Sequence of chain 1.A:
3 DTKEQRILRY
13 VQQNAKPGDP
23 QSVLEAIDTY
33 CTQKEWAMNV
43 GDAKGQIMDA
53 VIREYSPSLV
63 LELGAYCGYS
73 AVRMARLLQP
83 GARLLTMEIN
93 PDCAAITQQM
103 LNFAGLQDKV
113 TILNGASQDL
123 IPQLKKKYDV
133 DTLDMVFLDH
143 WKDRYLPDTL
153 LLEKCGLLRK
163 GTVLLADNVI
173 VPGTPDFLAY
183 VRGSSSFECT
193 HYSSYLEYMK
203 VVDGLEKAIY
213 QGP

Binding-site contacts:
Ligand atom O13 contacts residue GLN120 of chain 1.A at 3.2 Å (h-bond).
Ligand atom C6 contacts residue SER119 of chain 1.A at 3.7 Å.
Ligand atom N8 contacts residue GLU90 of chain 1.A at 2.8 Å (salt-bridge).
Ligand atom C11 contacts residue GLN120 of chain 1.A at 3.4 Å.
Ligand atom N7 contacts residue ILE91 of chain 1.A at 3.3 Å (h-bond).
Ligand atom N2 contacts residue ALA118 of chain 1.A at 3.7 Å.
Ligand atom C20 contacts residue TRP143 of chain 1.A at 3.9 Å (hydrophobic).
Ligand atom C16 contacts residue GLU90 of chain 1.A at 3.9 Å.
Ligand atom S4 contacts residue TRP143 of chain 1.A at 3.4 Å.
Ligand atom C9 contacts residue TRP143 of chain 1.A at 3.7 Å (hydrophobic).
Ligand atom C5 contacts residue HIS142 of chain 1.A at 3.6 Å.
Ligand atom C12 contacts residue TRP143 of chain 1.A at 3.9 Å (hydrophobic).
Ligand atom C12 contacts residue GLN120 of chain 1.A at 3.6 Å.
Ligand atom C16 contacts residue GLY117 of chain 1.A at 3.5 Å.
Ligand atom O13 contacts residue ALA118 of chain 1.A at 3.1 Å.
Ligand atom C10 contacts residue TYR68 of chain 1.A at 3.7 Å (hydrophobic).
Ligand atom C11 contacts residue TRP143 of chain 1.A at 3.3 Å (hydrophobic).
Ligand atom O13 contacts residue ILE91 of chain 1.A at 3.3 Å.
Ligand atom C19 contacts residue ILE91 of chain 1.A at 3.3 Å (hydrophobic).
Ligand atom C16 contacts residue ILE91 of chain 1.A at 3.9 Å (hydrophobic).
Ligand atom N8 contacts residue GLY66 of chain 1.A at 3.5 Å.
Ligand atom C6 contacts residue ILE91 of chain 1.A at 3.9 Å (hydrophobic).
Ligand atom N7 contacts residue GLY66 of chain 1.A at 3.6 Å.
Ligand atom C18 contacts residue GLN120 of chain 1.A at 3.9 Å.
Ligand atom C19 contacts residue GLN120 of chain 1.A at 3.6 Å.
Ligand atom C9 contacts residue HIS142 of chain 1.A at 3.6 Å.
Ligand atom CL1 contacts residue ARG146 of chain 1.A at 3.7 Å.
Ligand atom C14 contacts residue ILE91 of chain 1.A at 3.6 Å (hydrophobic).
Ligand atom C1 contacts residue HIS142 of chain 1.A at 3.7 Å.
Ligand atom C19 contacts residue ALA118 of chain 1.A at 3.5 Å (hydrophobic).
Ligand atom C12 contacts residue SER119 of chain 1.A at 3.6 Å.
Ligand atom C16 contacts residue MET89 of chain 1.A at 3.5 Å (hydrophobic).
Ligand atom C14 contacts residue ALA118 of chain 1.A at 3.5 Å (hydrophobic).
Ligand atom C14 contacts residue GLN120 of chain 1.A at 3.4 Å.
Ligand atom C14 contacts residue TRP143 of chain 1.A at 3.5 Å (hydrophobic).
Ligand atom C15 contacts residue TRP143 of chain 1.A at 3.5 Å (hydrophobic).
Ligand atom C1 contacts residue ILE91 of chain 1.A at 3.8 Å (hydrophobic).
Ligand atom C5 contacts residue ILE91 of chain 1.A at 3.8 Å (hydrophobic).
Ligand atom N2 contacts residue SER119 of chain 1.A at 3.0 Å (h-bond).
Ligand atom N7 contacts residue GLU90 of chain 1.A at 3.6 Å (salt-bridge).

The small molecule below binds the protein below.
Small molecule (SMILES): Cc1nc(COc2cccc(Cl)c2)sc1-c1ccn[nH]1